Binding-site contacts:
Ligand atom C2 contacts residue ASN130 of chain 1.G at 2.5 Å.
Ligand atom C8 contacts residue ASN130 of chain 1.G at 3.9 Å.
Ligand atom C7 contacts residue ASN130 of chain 1.G at 3.4 Å.
Ligand atom C1 contacts residue LYS144 of chain 1.G at 4.2 Å.
Ligand atom O5 contacts residue GLY141 of chain 1.G at 4.1 Å.
Ligand atom C1 contacts residue ASN130 of chain 1.G at 1.5 Å.
Ligand atom O7 contacts residue ASN130 of chain 1.G at 3.5 Å (h-bond).
Ligand atom O6 contacts residue LYS144 of chain 1.G at 3.3 Å (salt-bridge).
Ligand atom O5 contacts residue ASN130 of chain 1.G at 2.5 Å (h-bond).
Ligand atom O7 contacts residue THR132 of chain 1.G at 4.3 Å.
Ligand atom C5 contacts residue ASN130 of chain 1.G at 3.8 Å.
Ligand atom C3 contacts residue ASN130 of chain 1.G at 3.9 Å.
Ligand atom O6 contacts residue ARG167 of chain 1.G at 3.8 Å.
Ligand atom N2 contacts residue ASN130 of chain 1.G at 2.9 Å (h-bond).
Ligand atom C6 contacts residue ARG167 of chain 1.G at 4.2 Å.
Ligand atom C5 contacts residue LYS144 of chain 1.G at 4.4 Å.
Ligand atom C4 contacts residue ASN130 of chain 1.G at 4.4 Å.
Ligand atom O7 contacts residue ARG140 of chain 1.G at 4.4 Å.
Ligand atom O5 contacts residue LYS144 of chain 1.G at 3.7 Å.
Ligand atom C6 contacts residue LYS144 of chain 1.G at 4.3 Å.

Sequence of chain 1.G:
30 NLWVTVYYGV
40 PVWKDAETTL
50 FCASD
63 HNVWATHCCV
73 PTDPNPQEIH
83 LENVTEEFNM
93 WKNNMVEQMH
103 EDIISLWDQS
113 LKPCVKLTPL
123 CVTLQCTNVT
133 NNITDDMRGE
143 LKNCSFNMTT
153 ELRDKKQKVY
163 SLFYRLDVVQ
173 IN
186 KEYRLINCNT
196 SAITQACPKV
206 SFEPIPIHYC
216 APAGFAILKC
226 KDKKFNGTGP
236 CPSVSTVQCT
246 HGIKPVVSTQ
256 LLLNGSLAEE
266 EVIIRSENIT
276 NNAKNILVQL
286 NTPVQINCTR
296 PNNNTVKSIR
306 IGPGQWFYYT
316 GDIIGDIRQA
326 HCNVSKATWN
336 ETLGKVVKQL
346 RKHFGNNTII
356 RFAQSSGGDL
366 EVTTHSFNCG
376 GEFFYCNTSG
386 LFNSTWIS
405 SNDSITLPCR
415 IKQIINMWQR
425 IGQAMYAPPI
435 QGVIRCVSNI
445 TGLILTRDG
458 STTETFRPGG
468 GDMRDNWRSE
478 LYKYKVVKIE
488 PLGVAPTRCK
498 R

The small molecule below binds the protein below.
Small molecule (SMILES): CC(=O)N[C@@H]1[C@@H](O)[C@H](O)[C@@H](CO)O[C@H]1O